Sequence of chain 2.A:
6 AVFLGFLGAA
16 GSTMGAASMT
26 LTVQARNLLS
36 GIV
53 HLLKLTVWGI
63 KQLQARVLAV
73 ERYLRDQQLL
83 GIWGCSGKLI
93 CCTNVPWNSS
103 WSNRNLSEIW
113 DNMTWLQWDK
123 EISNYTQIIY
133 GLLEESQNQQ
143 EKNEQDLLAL

Binding-site contacts:
Ligand atom O7 contacts residue TYR127 of chain 2.A at 2.9 Å (h-bond).
Ligand atom O7 contacts residue ASN126 of chain 2.A at 3.1 Å (h-bond).
Ligand atom O5 contacts residue ASN126 of chain 2.A at 2.4 Å (h-bond).
Ligand atom C3 contacts residue ASN126 of chain 2.A at 3.8 Å.
Ligand atom C8 contacts residue ASN126 of chain 2.A at 4.4 Å.
Ligand atom C4 contacts residue ASN126 of chain 2.A at 4.2 Å.
Ligand atom C2 contacts residue ASN126 of chain 2.A at 2.4 Å.
Ligand atom C1 contacts residue ASN126 of chain 2.A at 1.4 Å.
Ligand atom C7 contacts residue TYR127 of chain 2.A at 3.8 Å (hydrophobic).
Ligand atom C7 contacts residue ASN126 of chain 2.A at 3.2 Å.
Ligand atom C5 contacts residue ASN126 of chain 2.A at 3.7 Å.
Ligand atom N2 contacts residue ASN126 of chain 2.A at 2.9 Å (h-bond).
Ligand atom C8 contacts residue GLU123 of chain 2.A at 3.3 Å.
Ligand atom C8 contacts residue TYR127 of chain 2.A at 4.0 Å (hydrophobic).

The small molecule below binds the protein below.
Small molecule (SMILES): CC(=O)N[C@@H]1[C@@H](O)[C@H](O)[C@@H](CO)O[C@H]1O